The protein below binds the small molecule below.
Small molecule (SMILES): C[C@H](C[C@@H](C[C@H](C[C@@H](C[C@@H](CCN1CCCC1=O)N1CCCC1=O)N1CCCC1=O)N1CCCC1=O)N1CCCC1=O)N1CCCC1=O

Binding-site contacts:
Ligand atom C25 contacts residue GLY82 of chain 5.A at 3.2 Å.
Ligand atom C30 contacts residue MET32 of chain 5.A at 4.2 Å (hydrophobic).
Ligand atom C26 contacts residue MET32 of chain 5.A at 3.5 Å (hydrophobic).
Ligand atom C32 contacts residue PHE66 of chain 5.A at 4.0 Å (hydrophobic).
Ligand atom C04 contacts residue PHE66 of chain 5.A at 3.8 Å (hydrophobic).
Ligand atom C31 contacts residue ILE33 of chain 5.A at 4.5 Å (hydrophobic).
Ligand atom C01 contacts residue MET32 of chain 5.A at 4.0 Å (hydrophobic).
Ligand atom O04 contacts residue ASN30 of chain 5.A at 4.5 Å.
Ligand atom C22 contacts residue LEU36 of chain 5.A at 3.7 Å (hydrophobic).
Ligand atom O02 contacts residue ILE79 of chain 5.A at 4.1 Å.
Ligand atom C05 contacts residue PHE66 of chain 5.A at 4.4 Å (hydrophobic).
Ligand atom C32 contacts residue MET67 of chain 5.A at 4.3 Å (hydrophobic).
Ligand atom N04 contacts residue MET32 of chain 5.A at 4.4 Å.
Ligand atom C23 contacts residue ILE79 of chain 5.A at 4.4 Å (hydrophobic).
Ligand atom C22 contacts residue GLY82 of chain 5.A at 4.2 Å.
Ligand atom C30 contacts residue PHE66 of chain 5.A at 4.0 Å (hydrophobic).
Ligand atom C01 contacts residue PHE66 of chain 5.A at 4.4 Å (hydrophobic).
Ligand atom N05 contacts residue PHE66 of chain 5.A at 3.8 Å.
Ligand atom N03 contacts residue PHE66 of chain 5.A at 4.1 Å.
Ligand atom C22 contacts residue PHE66 of chain 5.A at 3.7 Å (hydrophobic).
Ligand atom C02 contacts residue MET32 of chain 5.A at 4.4 Å (hydrophobic).
Ligand atom O04 contacts residue MET32 of chain 5.A at 3.3 Å.
Ligand atom C02 contacts residue PHE66 of chain 5.A at 3.9 Å (hydrophobic).
Ligand atom C24 contacts residue GLY82 of chain 5.A at 4.2 Å.
Ligand atom C04 contacts residue MET32 of chain 5.A at 3.6 Å (hydrophobic).
Ligand atom C24 contacts residue ARG83 of chain 5.A at 4.1 Å.
Ligand atom C24 contacts residue ILE79 of chain 5.A at 4.3 Å (hydrophobic).
Ligand atom C24 contacts residue GLU81 of chain 5.A at 4.5 Å.
Ligand atom C33 contacts residue MET67 of chain 5.A at 4.2 Å (hydrophobic).
Ligand atom O04 contacts residue ILE33 of chain 5.A at 4.4 Å.
Ligand atom O04 contacts residue PHE66 of chain 5.A at 4.4 Å.
Ligand atom C25 contacts residue LEU36 of chain 5.A at 4.3 Å (hydrophobic).
Ligand atom C12 contacts residue MET32 of chain 5.A at 4.0 Å (hydrophobic).
Ligand atom C03 contacts residue MET32 of chain 5.A at 4.3 Å (hydrophobic).
Ligand atom C31 contacts residue PHE66 of chain 5.A at 4.0 Å (hydrophobic).
Ligand atom C33 contacts residue PHE66 of chain 5.A at 3.5 Å (hydrophobic).
Ligand atom C02 contacts residue ILE79 of chain 5.A at 4.0 Å (hydrophobic).

Sequence of chain 5.A:
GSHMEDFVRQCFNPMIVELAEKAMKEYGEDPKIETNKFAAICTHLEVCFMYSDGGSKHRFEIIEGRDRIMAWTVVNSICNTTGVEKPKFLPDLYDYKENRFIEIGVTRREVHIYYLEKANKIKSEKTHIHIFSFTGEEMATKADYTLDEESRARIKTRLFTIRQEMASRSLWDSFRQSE